Binding-site contacts:
Ligand atom O3 contacts residue LYS274 of chain 1.A at 4.0 Å.
Ligand atom O2 contacts residue TRP276 of chain 1.A at 4.5 Å.
Ligand atom C3 contacts residue FE1 of chain 1.B at 3.4 Å.
Ligand atom O5 contacts residue GLU258 of chain 1.A at 3.4 Å (salt-bridge).
Ligand atom C1 contacts residue HIS344 of chain 1.A at 4.0 Å.
Ligand atom C4 contacts residue PHE253 of chain 1.A at 4.2 Å (hydrophobic).
Ligand atom O1 contacts residue FE1 of chain 1.B at 3.7 Å.
Ligand atom O5 contacts residue HIS256 of chain 1.A at 3.0 Å (h-bond).
Ligand atom O1 contacts residue ASN266 of chain 1.A at 2.9 Å (h-bond).
Ligand atom O3 contacts residue PHE253 of chain 1.A at 3.7 Å.
Ligand atom C3 contacts residue PHE253 of chain 1.A at 4.0 Å (hydrophobic).
Ligand atom C2 contacts residue HIS344 of chain 1.A at 4.1 Å.
Ligand atom C5 contacts residue TYR245 of chain 1.A at 3.5 Å (hydrophobic).
Ligand atom O2 contacts residue SER264 of chain 1.A at 3.1 Å (h-bond).
Ligand atom O2 contacts residue HIS344 of chain 1.A at 3.0 Å (h-bond).
Ligand atom O5 contacts residue FE1 of chain 1.B at 2.1 Å.
Ligand atom C2 contacts residue GLU258 of chain 1.A at 3.8 Å.
Ligand atom C1 contacts residue SER264 of chain 1.A at 4.0 Å.
Ligand atom C3 contacts residue HIS256 of chain 1.A at 4.4 Å.
Ligand atom O4 contacts residue PHE253 of chain 1.A at 3.7 Å.
Ligand atom C1 contacts residue GLU258 of chain 1.A at 3.4 Å.
Ligand atom C4 contacts residue TYR245 of chain 1.A at 3.5 Å (hydrophobic).
Ligand atom O2 contacts residue FE1 of chain 1.B at 2.1 Å.
Ligand atom O1 contacts residue SER264 of chain 1.A at 4.2 Å.
Ligand atom O2 contacts residue HIS256 of chain 1.A at 4.3 Å.
Ligand atom C1 contacts residue FE1 of chain 1.B at 2.5 Å.
Ligand atom O5 contacts residue HIS344 of chain 1.A at 4.2 Å.
Ligand atom C2 contacts residue HIS256 of chain 1.A at 3.7 Å.
Ligand atom O1 contacts residue GLU258 of chain 1.A at 4.3 Å.
Ligand atom O2 contacts residue ASN266 of chain 1.A at 3.8 Å.
Ligand atom O1 contacts residue ALA356 of chain 1.A at 3.5 Å.
Ligand atom O2 contacts residue GLU258 of chain 1.A at 2.7 Å (salt-bridge).
Ligand atom O1 contacts residue TYR245 of chain 1.A at 4.5 Å.
Ligand atom O4 contacts residue TYR245 of chain 1.A at 3.2 Å.
Ligand atom C5 contacts residue PHE253 of chain 1.A at 3.7 Å (hydrophobic).
Ligand atom C2 contacts residue FE1 of chain 1.B at 2.3 Å.
Ligand atom O3 contacts residue TYR245 of chain 1.A at 4.1 Å.
Ligand atom C1 contacts residue ASN266 of chain 1.A at 3.6 Å.

This small molecule binds to this protein.
Small molecule (SMILES): O=C(O)CCC(=O)C(=O)O

Sequence of chain 1.A:
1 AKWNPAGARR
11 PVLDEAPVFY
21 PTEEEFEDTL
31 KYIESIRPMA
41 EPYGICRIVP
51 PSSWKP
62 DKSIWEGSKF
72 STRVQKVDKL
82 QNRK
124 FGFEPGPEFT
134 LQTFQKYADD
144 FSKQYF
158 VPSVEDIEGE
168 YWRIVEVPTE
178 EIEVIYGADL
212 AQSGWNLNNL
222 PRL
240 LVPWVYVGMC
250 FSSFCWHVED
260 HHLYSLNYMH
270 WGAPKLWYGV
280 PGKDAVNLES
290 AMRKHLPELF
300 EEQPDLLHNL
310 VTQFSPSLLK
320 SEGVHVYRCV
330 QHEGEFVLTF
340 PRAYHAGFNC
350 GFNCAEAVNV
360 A